Sequence of chain 1.B:
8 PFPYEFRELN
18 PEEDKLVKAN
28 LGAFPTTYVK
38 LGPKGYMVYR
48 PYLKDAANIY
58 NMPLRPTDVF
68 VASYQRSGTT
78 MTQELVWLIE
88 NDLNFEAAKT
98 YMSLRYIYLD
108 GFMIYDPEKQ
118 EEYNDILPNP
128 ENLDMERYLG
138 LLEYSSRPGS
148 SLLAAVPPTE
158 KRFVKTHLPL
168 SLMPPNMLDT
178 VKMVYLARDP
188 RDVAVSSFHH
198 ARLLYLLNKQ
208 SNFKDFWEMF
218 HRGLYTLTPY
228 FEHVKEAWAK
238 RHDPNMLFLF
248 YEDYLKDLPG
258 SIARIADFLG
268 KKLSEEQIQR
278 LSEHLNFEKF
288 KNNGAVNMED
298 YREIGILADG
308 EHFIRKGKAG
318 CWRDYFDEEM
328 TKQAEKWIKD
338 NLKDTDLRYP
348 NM

Binding-site contacts:
Ligand atom C8 contacts residue ILE111 of chain 1.B at 4.3 Å (hydrophobic).
Ligand atom C13 contacts residue TYR105 of chain 1.B at 3.8 Å (hydrophobic).
Ligand atom C13 contacts residue HIS197 of chain 1.B at 4.1 Å.
Ligand atom C14 contacts residue PHE310 of chain 1.B at 4.2 Å (hydrophobic).
Ligand atom C12 contacts residue HIS197 of chain 1.B at 4.2 Å.
Ligand atom C15 contacts residue HIS197 of chain 1.B at 3.9 Å.
Ligand atom C3 contacts residue TYR120 of chain 1.B at 3.7 Å (hydrophobic).
Ligand atom O2 contacts residue LEU201 of chain 1.B at 4.3 Å.
Ligand atom O2 contacts residue PHE31 of chain 1.B at 3.7 Å.
Ligand atom C16 contacts residue TYR112 of chain 1.B at 4.1 Å (hydrophobic).
Ligand atom C3 contacts residue TYR135 of chain 1.B at 4.1 Å (hydrophobic).
Ligand atom C15 contacts residue LYS162 of chain 1.B at 3.7 Å.
Ligand atom O1 contacts residue HIS164 of chain 1.B at 3.0 Å (h-bond).
Ligand atom C10 contacts residue LEU201 of chain 1.B at 4.1 Å (hydrophobic).
Ligand atom C15 contacts residue HIS164 of chain 1.B at 3.7 Å.
Ligand atom C15 contacts residue TYR105 of chain 1.B at 3.9 Å (hydrophobic).
Ligand atom O1 contacts residue LYS162 of chain 1.B at 2.6 Å (salt-bridge).
Ligand atom C13 contacts residue PHE310 of chain 1.B at 4.3 Å (hydrophobic).
Ligand atom C20 contacts residue LYS162 of chain 1.B at 3.4 Å.
Ligand atom C17 contacts residue LEU138 of chain 1.B at 3.7 Å (hydrophobic).
Ligand atom C8 contacts residue LEU201 of chain 1.B at 4.3 Å (hydrophobic).
Ligand atom C12 contacts residue TYR105 of chain 1.B at 4.3 Å (hydrophobic).
Ligand atom C13 contacts residue LYS162 of chain 1.B at 4.3 Å.
Ligand atom C18 contacts residue LEU201 of chain 1.B at 4.0 Å (hydrophobic).
Ligand atom C12 contacts residue LEU201 of chain 1.B at 4.1 Å (hydrophobic).
Ligand atom C20 contacts residue TYR105 of chain 1.B at 3.5 Å (hydrophobic).
Ligand atom C20 contacts residue PHE310 of chain 1.B at 4.3 Å (hydrophobic).
Ligand atom O1 contacts residue TYR105 of chain 1.B at 3.5 Å (h-bond).
Ligand atom C2 contacts residue TYR135 of chain 1.B at 4.3 Å (hydrophobic).
Ligand atom C1 contacts residue LEU139 of chain 1.B at 4.0 Å (hydrophobic).
Ligand atom C16 contacts residue SER142 of chain 1.B at 3.6 Å.
Ligand atom O2 contacts residue TYR120 of chain 1.B at 4.1 Å.
Ligand atom C19 contacts residue TYR298 of chain 1.B at 4.1 Å (hydrophobic).
Ligand atom C16 contacts residue LEU139 of chain 1.B at 4.0 Å (hydrophobic).
Ligand atom C14 contacts residue HIS197 of chain 1.B at 3.2 Å.
Ligand atom C15 contacts residue PHE310 of chain 1.B at 4.0 Å (hydrophobic).
Ligand atom C14 contacts residue TYR105 of chain 1.B at 3.8 Å (hydrophobic).
Ligand atom C11 contacts residue TYR105 of chain 1.B at 4.3 Å (hydrophobic).
Ligand atom C17 contacts residue LEU139 of chain 1.B at 4.0 Å (hydrophobic).
Ligand atom C2 contacts residue LEU139 of chain 1.B at 3.3 Å (hydrophobic).

The small molecule below binds the protein below.
Small molecule (SMILES): CC1=C(/C=C/C(C)=C/C=C/C(C)=C/CO)C(C)(C)CCC1=O